The protein below binds the small molecule below.
Small molecule (SMILES): CC(=O)N[C@@H]1[C@@H](O)[C@H](O)[C@@H](CO)O[C@H]1O

Binding-site contacts:
Ligand atom C5 contacts residue ASN259 of chain 1.A at 3.6 Å.
Ligand atom C5 contacts residue THR270 of chain 1.A at 3.8 Å.
Ligand atom O7 contacts residue ASN259 of chain 1.A at 3.5 Å (h-bond).
Ligand atom O6 contacts residue ASP256 of chain 1.A at 2.8 Å (salt-bridge).
Ligand atom C5 contacts residue ASP256 of chain 1.A at 4.4 Å.
Ligand atom C2 contacts residue ASN259 of chain 1.A at 2.3 Å.
Ligand atom O5 contacts residue THR270 of chain 1.A at 3.2 Å.
Ligand atom O6 contacts residue GLY271 of chain 1.A at 4.0 Å.
Ligand atom C7 contacts residue PRO230 of chain 1.A at 3.5 Å (hydrophobic).
Ligand atom C7 contacts residue ASN259 of chain 1.A at 3.2 Å.
Ligand atom O7 contacts residue PRO230 of chain 1.A at 3.2 Å.
Ligand atom C8 contacts residue ASN259 of chain 1.A at 4.2 Å.
Ligand atom O5 contacts residue ASP256 of chain 1.A at 3.8 Å.
Ligand atom O7 contacts residue PHE228 of chain 1.A at 4.5 Å.
Ligand atom N2 contacts residue ASN259 of chain 1.A at 2.8 Å (h-bond).
Ligand atom C3 contacts residue ASN259 of chain 1.A at 3.7 Å.
Ligand atom C8 contacts residue PRO230 of chain 1.A at 3.4 Å (hydrophobic).
Ligand atom O5 contacts residue ASN259 of chain 1.A at 2.4 Å (h-bond).
Ligand atom O7 contacts residue GLU229 of chain 1.A at 3.8 Å.
Ligand atom C6 contacts residue THR270 of chain 1.A at 4.2 Å.
Ligand atom C1 contacts residue SER255 of chain 1.A at 4.0 Å.
Ligand atom O6 contacts residue THR270 of chain 1.A at 3.4 Å.
Ligand atom C1 contacts residue ASN259 of chain 1.A at 1.4 Å.
Ligand atom O5 contacts residue SER255 of chain 1.A at 3.9 Å.
Ligand atom C4 contacts residue ASN259 of chain 1.A at 4.1 Å.
Ligand atom C6 contacts residue ASP256 of chain 1.A at 3.7 Å.
Ligand atom C1 contacts residue THR270 of chain 1.A at 3.4 Å.
Ligand atom O7 contacts residue PHE258 of chain 1.A at 4.5 Å.

Sequence of chain 1.A:
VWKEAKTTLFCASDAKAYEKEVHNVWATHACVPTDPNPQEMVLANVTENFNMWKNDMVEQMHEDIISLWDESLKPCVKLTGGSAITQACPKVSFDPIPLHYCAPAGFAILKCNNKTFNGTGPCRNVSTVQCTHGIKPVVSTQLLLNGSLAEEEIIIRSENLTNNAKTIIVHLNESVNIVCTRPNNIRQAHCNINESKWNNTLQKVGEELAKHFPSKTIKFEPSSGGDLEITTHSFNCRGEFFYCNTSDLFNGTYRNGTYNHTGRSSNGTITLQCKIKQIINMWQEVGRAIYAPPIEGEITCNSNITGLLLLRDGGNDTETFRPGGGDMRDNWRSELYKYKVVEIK